Sequence of chain 2.A:
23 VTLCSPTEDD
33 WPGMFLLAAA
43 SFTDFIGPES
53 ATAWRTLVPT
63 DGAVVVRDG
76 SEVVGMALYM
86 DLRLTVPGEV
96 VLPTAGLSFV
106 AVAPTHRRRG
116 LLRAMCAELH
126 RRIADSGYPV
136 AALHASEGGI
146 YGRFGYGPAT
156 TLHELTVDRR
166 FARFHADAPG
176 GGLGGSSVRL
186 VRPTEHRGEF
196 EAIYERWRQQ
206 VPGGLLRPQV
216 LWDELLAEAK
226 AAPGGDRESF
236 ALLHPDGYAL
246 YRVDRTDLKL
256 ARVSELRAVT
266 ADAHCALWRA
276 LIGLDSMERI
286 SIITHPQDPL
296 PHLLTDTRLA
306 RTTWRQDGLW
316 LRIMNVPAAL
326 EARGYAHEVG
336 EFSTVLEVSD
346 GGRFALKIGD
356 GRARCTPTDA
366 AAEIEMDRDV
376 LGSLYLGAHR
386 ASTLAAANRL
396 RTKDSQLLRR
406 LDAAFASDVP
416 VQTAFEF

A protein and the small-molecule ligand that binds it are described below.
Small molecule (SMILES): NCc1cccc(OCc2ccc(Cl)cc2)c1

Binding-site contacts:
Ligand atom C8 contacts residue ILE48 of chain 2.A at 4.3 Å (hydrophobic).
Ligand atom CL1 contacts residue ALA53 of chain 2.A at 3.7 Å.
Ligand atom C3 contacts residue MET85 of chain 2.A at 3.8 Å (hydrophobic).
Ligand atom C1 contacts residue ALA53 of chain 2.A at 4.0 Å (hydrophobic).
Ligand atom C3 contacts residue TRP56 of chain 2.A at 3.6 Å (hydrophobic).
Ligand atom CL1 contacts residue TRP33 of chain 2.A at 3.7 Å.
Ligand atom C19 contacts residue GLU421 of chain 2.A at 3.6 Å.
Ligand atom C4 contacts residue TRP56 of chain 2.A at 4.2 Å (hydrophobic).
Ligand atom C6 contacts residue SER103 of chain 2.A at 3.6 Å.
Ligand atom O1 contacts residue SER103 of chain 2.A at 3.8 Å.
Ligand atom C7 contacts residue TRP56 of chain 2.A at 3.7 Å (hydrophobic).
Ligand atom C4 contacts residue PHE104 of chain 2.A at 3.3 Å (hydrophobic).
Ligand atom O1 contacts residue PHE422 of chain 2.A at 3.9 Å.
Ligand atom C7 contacts residue SER103 of chain 2.A at 3.3 Å.
Ligand atom CL1 contacts residue ARG57 of chain 2.A at 3.7 Å.
Ligand atom C1 contacts residue PHE104 of chain 2.A at 3.9 Å (hydrophobic).
Ligand atom C1 contacts residue TRP56 of chain 2.A at 4.0 Å (hydrophobic).
Ligand atom C1 contacts residue LEU83 of chain 2.A at 4.3 Å (hydrophobic).
Ligand atom C5 contacts residue ILE48 of chain 2.A at 3.8 Å (hydrophobic).
Ligand atom C11 contacts residue ASP46 of chain 2.A at 3.0 Å.
Ligand atom C5 contacts residue TRP56 of chain 2.A at 4.0 Å (hydrophobic).
Ligand atom C20 contacts residue TRP56 of chain 2.A at 3.3 Å (hydrophobic).
Ligand atom C19 contacts residue PHE422 of chain 2.A at 4.2 Å (hydrophobic).
Ligand atom C7 contacts residue PHE422 of chain 2.A at 3.7 Å (hydrophobic).
Ligand atom N1 contacts residue GLU421 of chain 2.A at 4.1 Å.
Ligand atom CL1 contacts residue PHE104 of chain 2.A at 4.3 Å.
Ligand atom C5 contacts residue PHE104 of chain 2.A at 3.6 Å (hydrophobic).
Ligand atom C3 contacts residue SER103 of chain 2.A at 3.5 Å.
Ligand atom C2 contacts residue LEU83 of chain 2.A at 4.0 Å (hydrophobic).
Ligand atom C18 contacts residue GLU421 of chain 2.A at 4.1 Å.
Ligand atom C2 contacts residue TRP56 of chain 2.A at 3.8 Å (hydrophobic).
Ligand atom C8 contacts residue PHE422 of chain 2.A at 3.9 Å (hydrophobic).
Ligand atom C20 contacts residue PHE422 of chain 2.A at 4.0 Å (hydrophobic).
Ligand atom CL1 contacts residue LEU83 of chain 2.A at 3.8 Å.
Ligand atom C6 contacts residue TRP56 of chain 2.A at 3.8 Å (hydrophobic).
Ligand atom N1 contacts residue ASP46 of chain 2.A at 3.0 Å (salt-bridge).
Ligand atom C20 contacts residue GLU421 of chain 2.A at 4.3 Å.
Ligand atom O1 contacts residue ILE48 of chain 2.A at 4.0 Å.
Ligand atom C19 contacts residue TRP56 of chain 2.A at 3.5 Å (hydrophobic).
Ligand atom C4 contacts residue ALA53 of chain 2.A at 4.0 Å (hydrophobic).